The small molecule below binds the protein below.
Small molecule (SMILES): CO[C@H](c1ccccc1)[C@@H](O)C(=O)O

Sequence of chain 1.B:
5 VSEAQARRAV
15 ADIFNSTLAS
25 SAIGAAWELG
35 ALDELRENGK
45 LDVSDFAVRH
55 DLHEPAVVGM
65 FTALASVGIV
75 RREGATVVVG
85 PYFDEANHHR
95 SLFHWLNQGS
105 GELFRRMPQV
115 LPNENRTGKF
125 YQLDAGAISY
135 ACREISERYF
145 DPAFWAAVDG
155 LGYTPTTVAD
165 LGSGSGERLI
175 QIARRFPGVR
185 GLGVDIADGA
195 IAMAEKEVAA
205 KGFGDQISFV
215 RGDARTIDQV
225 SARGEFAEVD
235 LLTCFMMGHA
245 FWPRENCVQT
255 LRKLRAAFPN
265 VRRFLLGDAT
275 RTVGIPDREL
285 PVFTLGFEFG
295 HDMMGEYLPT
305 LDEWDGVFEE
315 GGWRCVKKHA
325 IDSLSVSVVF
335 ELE

Binding-site contacts:
Ligand atom C contacts residue FE1 of chain 1.P at 3.0 Å.
Ligand atom CB contacts residue CYS136 of chain 1.B at 3.3 Å (hydrophobic).
Ligand atom CA contacts residue TRP99 of chain 1.B at 3.8 Å (hydrophobic).
Ligand atom O contacts residue FE1 of chain 1.P at 3.3 Å.
Ligand atom C1 contacts residue ILE132 of chain 1.B at 3.6 Å (hydrophobic).
Ligand atom CE2 contacts residue MET240 of chain 1.B at 3.7 Å (hydrophobic).
Ligand atom CD1 contacts residue ILE139 of chain 1.B at 4.4 Å (hydrophobic).
Ligand atom OA contacts residue TRP99 of chain 1.B at 2.9 Å (h-bond).
Ligand atom CD2 contacts residue MET240 of chain 1.B at 3.4 Å (hydrophobic).
Ligand atom CZ contacts residue PHE291 of chain 1.B at 4.3 Å (hydrophobic).
Ligand atom CZ contacts residue PHE287 of chain 1.B at 4.5 Å (hydrophobic).
Ligand atom O1 contacts residue CYS136 of chain 1.B at 2.5 Å (h-bond).
Ligand atom O3 contacts residue PHE291 of chain 1.B at 4.0 Å.
Ligand atom C1 contacts residue CYS136 of chain 1.B at 3.0 Å (hydrophobic).
Ligand atom CD2 contacts residue PHE291 of chain 1.B at 4.4 Å (hydrophobic).
Ligand atom CD1 contacts residue TRP99 of chain 1.B at 4.4 Å (hydrophobic).
Ligand atom C contacts residue HIS243 of chain 1.B at 4.1 Å.
Ligand atom CE1 contacts residue ILE139 of chain 1.B at 4.2 Å (hydrophobic).
Ligand atom CE1 contacts residue LEU328 of chain 1.B at 4.5 Å (hydrophobic).
Ligand atom CG contacts residue CYS136 of chain 1.B at 4.0 Å (hydrophobic).
Ligand atom C contacts residue HIS295 of chain 1.B at 4.2 Å.
Ligand atom O contacts residue HIS243 of chain 1.B at 4.4 Å.
Ligand atom CB contacts residue TRP99 of chain 1.B at 3.8 Å (hydrophobic).
Ligand atom CZ contacts residue MET240 of chain 1.B at 4.2 Å (hydrophobic).
Ligand atom O3 contacts residue GLU300 of chain 1.B at 4.0 Å.
Ligand atom O contacts residue MET240 of chain 1.B at 4.3 Å.
Ligand atom O3 contacts residue HIS295 of chain 1.B at 3.2 Å.
Ligand atom CE1 contacts residue PHE287 of chain 1.B at 3.6 Å (hydrophobic).
Ligand atom CD2 contacts residue HIS243 of chain 1.B at 4.3 Å.
Ligand atom CZ contacts residue ALA273 of chain 1.B at 4.0 Å (hydrophobic).
Ligand atom CA contacts residue FE1 of chain 1.P at 4.2 Å.
Ligand atom CZ contacts residue ASP272 of chain 1.B at 4.2 Å.
Ligand atom CE2 contacts residue HIS243 of chain 1.B at 4.4 Å.
Ligand atom CE2 contacts residue ASP272 of chain 1.B at 3.5 Å.
Ligand atom O3 contacts residue FE1 of chain 1.P at 1.9 Å.
Ligand atom CE2 contacts residue PHE291 of chain 1.B at 4.2 Å (hydrophobic).
Ligand atom CD1 contacts residue CYS136 of chain 1.B at 4.4 Å (hydrophobic).
Ligand atom O3 contacts residue HIS243 of chain 1.B at 3.1 Å (h-bond).
Ligand atom CD1 contacts residue PHE287 of chain 1.B at 3.9 Å (hydrophobic).
Ligand atom O1 contacts residue ILE132 of chain 1.B at 4.3 Å.